Sequence of chain 1.D:
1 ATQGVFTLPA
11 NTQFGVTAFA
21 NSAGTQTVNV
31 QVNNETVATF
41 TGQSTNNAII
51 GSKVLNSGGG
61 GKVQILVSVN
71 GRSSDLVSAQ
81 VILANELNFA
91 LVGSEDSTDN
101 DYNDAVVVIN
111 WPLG

Binding-site contacts:
Ligand atom O2 contacts residue SER97 of chain 1.D at 3.7 Å.
Ligand atom C7 contacts residue ALA23 of chain 1.D at 3.5 Å (hydrophobic).
Ligand atom C6 contacts residue ALA23 of chain 1.D at 4.0 Å (hydrophobic).
Ligand atom N1 contacts residue ASP96 of chain 1.D at 2.9 Å (salt-bridge).
Ligand atom C5 contacts residue ALA23 of chain 1.D at 4.2 Å (hydrophobic).
Ligand atom C2 contacts residue FUL1 of chain 1.P at 4.3 Å.
Ligand atom N1 contacts residue SER97 of chain 1.D at 3.2 Å.
Ligand atom S1 contacts residue SER97 of chain 1.D at 3.6 Å.
Ligand atom C1 contacts residue ALA23 of chain 1.D at 4.0 Å (hydrophobic).
Ligand atom C9 contacts residue ALA23 of chain 1.D at 4.3 Å (hydrophobic).
Ligand atom S1 contacts residue ASP96 of chain 1.D at 4.3 Å.
Ligand atom C7 contacts residue GLY24 of chain 1.D at 3.9 Å.
Ligand atom N1 contacts residue SER22 of chain 1.D at 4.4 Å.
Ligand atom C1 contacts residue ASP96 of chain 1.D at 3.2 Å.
Ligand atom C4 contacts residue GLY24 of chain 1.D at 4.3 Å.
Ligand atom C5 contacts residue GLY24 of chain 1.D at 3.4 Å.
Ligand atom C1 contacts residue GLY24 of chain 1.D at 4.2 Å.
Ligand atom C1 contacts residue SER22 of chain 1.D at 3.2 Å.
Ligand atom C6 contacts residue GLY24 of chain 1.D at 3.9 Å.
Ligand atom O2 contacts residue FUL1 of chain 1.P at 3.7 Å.
Ligand atom O1 contacts residue SER97 of chain 1.D at 2.9 Å (h-bond).
Ligand atom O1 contacts residue ASP96 of chain 1.D at 4.0 Å.
Ligand atom C3 contacts residue GLY24 of chain 1.D at 4.1 Å.
Ligand atom S1 contacts residue FUL1 of chain 1.P at 3.6 Å.
Ligand atom C4 contacts residue ASP96 of chain 1.D at 3.4 Å.
Ligand atom C1 contacts residue FUL1 of chain 1.P at 1.5 Å.
Ligand atom C8 contacts residue ALA23 of chain 1.D at 4.0 Å (hydrophobic).
Ligand atom N1 contacts residue FUL1 of chain 1.P at 2.4 Å.
Ligand atom C4 contacts residue VAL69 of chain 1.D at 4.1 Å (hydrophobic).
Ligand atom C1 contacts residue SER97 of chain 1.D at 4.4 Å.

A small-molecule ligand and the protein it binds are described below.
Small molecule (SMILES): CNS(=O)(=O)c1c(C)cc(C)cc1C